Binding-site contacts:
Ligand atom N2 contacts residue ASN118 of chain 1.G at 2.9 Å (h-bond).
Ligand atom O5 contacts residue ASN118 of chain 1.G at 2.4 Å (h-bond).
Ligand atom C8 contacts residue TRP168 of chain 1.G at 3.4 Å (hydrophobic).
Ligand atom C3 contacts residue ASN118 of chain 1.G at 3.8 Å.
Ligand atom C1 contacts residue ASN118 of chain 1.G at 1.4 Å.
Ligand atom N2 contacts residue TRP168 of chain 1.G at 4.0 Å.
Ligand atom O3 contacts residue TRP168 of chain 1.G at 3.4 Å.
Ligand atom O7 contacts residue TRP168 of chain 1.G at 4.2 Å.
Ligand atom C4 contacts residue ASN118 of chain 1.G at 4.2 Å.
Ligand atom O7 contacts residue ASP166 of chain 1.G at 3.4 Å (salt-bridge).
Ligand atom C5 contacts residue ASN118 of chain 1.G at 3.6 Å.
Ligand atom C8 contacts residue HIS167 of chain 1.G at 3.7 Å.
Ligand atom C8 contacts residue ASP166 of chain 1.G at 4.4 Å.
Ligand atom O7 contacts residue ASN118 of chain 1.G at 4.0 Å.
Ligand atom C2 contacts residue ASN118 of chain 1.G at 2.4 Å.
Ligand atom C7 contacts residue ASP166 of chain 1.G at 4.1 Å.
Ligand atom C3 contacts residue TRP168 of chain 1.G at 4.1 Å (hydrophobic).
Ligand atom C7 contacts residue TRP168 of chain 1.G at 3.9 Å (hydrophobic).
Ligand atom C7 contacts residue ASN118 of chain 1.G at 3.6 Å.

Sequence of chain 1.G:
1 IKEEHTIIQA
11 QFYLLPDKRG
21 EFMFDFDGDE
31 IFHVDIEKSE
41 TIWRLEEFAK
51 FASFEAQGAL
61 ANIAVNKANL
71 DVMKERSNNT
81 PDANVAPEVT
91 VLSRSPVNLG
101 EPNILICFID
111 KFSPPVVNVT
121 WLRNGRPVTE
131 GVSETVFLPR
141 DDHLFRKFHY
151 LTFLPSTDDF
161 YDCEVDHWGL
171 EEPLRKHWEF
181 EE

This small molecule binds to this protein.
Small molecule (SMILES): CC(=O)N[C@H]1[C@H](O[C@H]2[C@H](O)[C@@H](NC(C)=O)CO[C@@H]2CO)O[C@H](CO)[C@@H](O)[C@@H]1O